Sequence of chain 1.B:
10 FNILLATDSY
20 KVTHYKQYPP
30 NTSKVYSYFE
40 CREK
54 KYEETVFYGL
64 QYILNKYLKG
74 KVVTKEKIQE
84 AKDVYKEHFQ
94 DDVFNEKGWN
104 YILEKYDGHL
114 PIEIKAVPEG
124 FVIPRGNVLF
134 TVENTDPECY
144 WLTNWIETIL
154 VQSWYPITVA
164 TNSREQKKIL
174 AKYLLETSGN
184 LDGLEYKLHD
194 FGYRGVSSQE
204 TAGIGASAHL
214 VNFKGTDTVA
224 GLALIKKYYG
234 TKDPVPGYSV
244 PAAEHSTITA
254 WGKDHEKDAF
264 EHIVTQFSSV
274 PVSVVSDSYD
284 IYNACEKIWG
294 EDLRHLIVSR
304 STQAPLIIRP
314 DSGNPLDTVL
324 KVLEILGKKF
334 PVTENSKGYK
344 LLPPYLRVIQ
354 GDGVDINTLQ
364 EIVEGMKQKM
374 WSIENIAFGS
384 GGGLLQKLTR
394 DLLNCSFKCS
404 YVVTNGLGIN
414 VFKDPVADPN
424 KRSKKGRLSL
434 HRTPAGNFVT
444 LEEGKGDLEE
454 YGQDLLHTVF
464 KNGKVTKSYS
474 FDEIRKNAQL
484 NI

Sequence of chain 1.A:
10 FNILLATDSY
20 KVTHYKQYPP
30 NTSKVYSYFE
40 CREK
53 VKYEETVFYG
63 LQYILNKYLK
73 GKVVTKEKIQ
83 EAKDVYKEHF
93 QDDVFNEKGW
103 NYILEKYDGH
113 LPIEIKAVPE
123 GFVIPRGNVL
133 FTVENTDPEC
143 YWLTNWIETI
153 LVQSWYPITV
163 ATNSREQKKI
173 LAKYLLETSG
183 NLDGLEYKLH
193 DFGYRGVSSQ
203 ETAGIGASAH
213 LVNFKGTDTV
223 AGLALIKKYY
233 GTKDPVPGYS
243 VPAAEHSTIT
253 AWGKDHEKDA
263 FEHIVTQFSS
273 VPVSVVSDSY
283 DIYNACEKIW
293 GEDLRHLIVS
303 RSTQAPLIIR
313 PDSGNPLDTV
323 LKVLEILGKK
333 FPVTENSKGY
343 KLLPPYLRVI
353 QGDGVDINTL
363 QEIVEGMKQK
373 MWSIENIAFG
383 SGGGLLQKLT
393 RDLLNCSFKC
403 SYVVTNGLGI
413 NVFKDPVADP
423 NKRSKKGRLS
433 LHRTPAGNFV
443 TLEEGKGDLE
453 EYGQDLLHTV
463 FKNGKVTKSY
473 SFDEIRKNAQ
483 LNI

This protein binds this small molecule.
Small molecule (SMILES): C[C@@H]1CC(=O)N(C2CCCC2)N=C1c1ccc(NC(=O)N2Cc3ccncc3C2)cc1

Binding-site contacts:
Ligand atom CBC contacts residue ASP220 of chain 1.B at 3.4 Å.
Ligand atom CAT contacts residue SER276 of chain 1.B at 3.5 Å.
Ligand atom CAO contacts residue ILE352 of chain 1.B at 3.6 Å (hydrophobic).
Ligand atom NAU contacts residue PHE194 of chain 1.B at 3.2 Å.
Ligand atom CAV contacts residue ASP220 of chain 1.B at 3.2 Å.
Ligand atom CAT contacts residue ALA245 of chain 1.B at 3.7 Å (hydrophobic).
Ligand atom CBC contacts residue PHE194 of chain 1.B at 3.8 Å (hydrophobic).
Ligand atom OBD contacts residue SER276 of chain 1.B at 2.6 Å (h-bond).
Ligand atom CAX contacts residue PHE194 of chain 1.B at 3.4 Å (hydrophobic).
Ligand atom OAG contacts residue TYR189 of chain 1.B at 3.5 Å.
Ligand atom CBB contacts residue PHE194 of chain 1.B at 3.7 Å (hydrophobic).
Ligand atom CAQ contacts residue HIS192 of chain 1.B at 3.6 Å.
Ligand atom CAQ contacts residue VAL243 of chain 1.B at 3.7 Å (hydrophobic).
Ligand atom CAY contacts residue PHE194 of chain 1.B at 3.4 Å (hydrophobic).
Ligand atom CBE contacts residue TYR189 of chain 1.B at 3.6 Å (hydrophobic).
Ligand atom CAN contacts residue ILE352 of chain 1.B at 3.7 Å (hydrophobic).
Ligand atom CAZ contacts residue TYR19 of chain 1.A at 3.5 Å (hydrophobic).
Ligand atom CAR contacts residue VAL243 of chain 1.B at 3.5 Å (hydrophobic).
Ligand atom NBA contacts residue ARG197 of chain 1.B at 3.2 Å (salt-bridge).
Ligand atom CAY contacts residue ARG312 of chain 1.B at 3.3 Å.
Ligand atom CAX contacts residue TYR19 of chain 1.A at 3.6 Å (hydrophobic).
Ligand atom CAW contacts residue ASP220 of chain 1.B at 3.6 Å.
Ligand atom CAW contacts residue PHE194 of chain 1.B at 3.6 Å (hydrophobic).
Ligand atom CBB contacts residue ARG197 of chain 1.B at 3.3 Å.
Ligand atom CAO contacts residue SER276 of chain 1.B at 3.5 Å.
Ligand atom CAV contacts residue PHE194 of chain 1.B at 3.5 Å (hydrophobic).
Ligand atom CBC contacts residue TYR19 of chain 1.A at 3.5 Å (hydrophobic).
Ligand atom NBA contacts residue TYR19 of chain 1.A at 3.4 Å (h-bond).
Ligand atom CAW contacts residue TYR19 of chain 1.A at 3.7 Å (hydrophobic).
Ligand atom CAL contacts residue TYR189 of chain 1.B at 3.5 Å (hydrophobic).
Ligand atom CAV contacts residue TYR19 of chain 1.A at 3.7 Å (hydrophobic).
Ligand atom OBD contacts residue ARG312 of chain 1.B at 3.6 Å.
Ligand atom CAY contacts residue TYR19 of chain 1.A at 3.7 Å (hydrophobic).
Ligand atom CAT contacts residue PHE194 of chain 1.B at 3.3 Å (hydrophobic).
Ligand atom CAK contacts residue TYR241 of chain 1.B at 3.5 Å (hydrophobic).
Ligand atom CAZ contacts residue PHE194 of chain 1.B at 3.4 Å (hydrophobic).
Ligand atom CAH contacts residue TYR189 of chain 1.B at 3.5 Å (hydrophobic).
Ligand atom CBE contacts residue ALA380 of chain 1.B at 3.3 Å (hydrophobic).
Ligand atom CAR contacts residue HIS192 of chain 1.B at 3.6 Å.
Ligand atom OBD contacts residue PHE194 of chain 1.B at 3.4 Å.